A small-molecule ligand and the protein it binds are described below.
Small molecule (SMILES): O=c1[nH]cnc2c(C[NH+]3C[C@H](CO)[C@@H](O)C3)c[nH]c12

Sequence of chain 1.K:
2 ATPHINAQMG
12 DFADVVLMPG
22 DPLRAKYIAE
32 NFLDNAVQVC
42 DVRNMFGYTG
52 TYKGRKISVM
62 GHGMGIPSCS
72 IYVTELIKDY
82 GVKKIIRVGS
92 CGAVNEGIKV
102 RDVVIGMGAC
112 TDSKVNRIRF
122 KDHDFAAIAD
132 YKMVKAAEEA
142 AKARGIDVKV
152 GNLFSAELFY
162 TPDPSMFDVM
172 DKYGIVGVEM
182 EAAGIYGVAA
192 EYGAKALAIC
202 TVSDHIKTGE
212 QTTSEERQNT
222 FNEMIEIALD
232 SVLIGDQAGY

Binding-site contacts:
Ligand atom O3' contacts residue PO41 of chain 1.HA at 2.7 Å (h-bond).
Ligand atom C10 contacts residue SER91 of chain 1.K at 3.0 Å.
Ligand atom N7 contacts residue CYS92 of chain 1.K at 3.7 Å.
Ligand atom N1' contacts residue SER91 of chain 1.K at 3.6 Å (h-bond).
Ligand atom C6 contacts residue PHE160 of chain 1.K at 3.6 Å (hydrophobic).
Ligand atom C4 contacts residue VAL179 of chain 1.K at 3.4 Å (hydrophobic).
Ligand atom C9 contacts residue SER91 of chain 1.K at 3.7 Å.
Ligand atom N7 contacts residue SER204 of chain 1.K at 3.5 Å (h-bond).
Ligand atom C10 contacts residue PO41 of chain 1.HA at 3.1 Å.
Ligand atom N3 contacts residue VAL179 of chain 1.K at 3.4 Å (h-bond).
Ligand atom C9 contacts residue CYS92 of chain 1.K at 3.7 Å (hydrophobic).
Ligand atom C2' contacts residue PO41 of chain 1.HA at 3.6 Å.
Ligand atom O3' contacts residue GLU182 of chain 1.K at 2.4 Å (salt-bridge).
Ligand atom N3 contacts residue MET181 of chain 1.K at 3.6 Å.
Ligand atom C5' contacts residue PHE160 of chain 1.K at 3.7 Å (hydrophobic).
Ligand atom C3' contacts residue MET181 of chain 1.K at 3.7 Å (hydrophobic).
Ligand atom C8 contacts residue CYS92 of chain 1.K at 3.5 Å (hydrophobic).
Ligand atom N7 contacts residue GLY93 of chain 1.K at 3.6 Å (h-bond).
Ligand atom C6' contacts residue SER91 of chain 1.K at 3.4 Å.
Ligand atom C2' contacts residue MET181 of chain 1.K at 3.7 Å (hydrophobic).
Ligand atom C3' contacts residue PO41 of chain 1.HA at 3.8 Å.
Ligand atom O5' contacts residue HIS5 of chain 1.H at 2.6 Å (h-bond).
Ligand atom N3 contacts residue GLU180 of chain 1.K at 3.3 Å.
Ligand atom O5' contacts residue PHE160 of chain 1.K at 3.5 Å.
Ligand atom C6' contacts residue PO41 of chain 1.HA at 3.4 Å.
Ligand atom N1 contacts residue PHE160 of chain 1.K at 3.7 Å.
Ligand atom N1' contacts residue PO41 of chain 1.HA at 2.6 Å (h-bond).
Ligand atom C4' contacts residue PO41 of chain 1.HA at 3.8 Å.
Ligand atom C8 contacts residue ASP205 of chain 1.K at 3.4 Å.
Ligand atom C6' contacts residue ARG44 of chain 1.H at 3.7 Å.
Ligand atom C5 contacts residue GLY93 of chain 1.K at 3.8 Å.
Ligand atom C4' contacts residue MET65 of chain 1.K at 3.7 Å (hydrophobic).
Ligand atom C8 contacts residue SER204 of chain 1.K at 3.3 Å.
Ligand atom C8 contacts residue SER91 of chain 1.K at 3.4 Å.
Ligand atom N7 contacts residue ASP205 of chain 1.K at 2.7 Å (salt-bridge).
Ligand atom O3' contacts residue MET65 of chain 1.K at 3.4 Å.
Ligand atom C3' contacts residue GLU182 of chain 1.K at 3.3 Å.
Ligand atom C10 contacts residue GLU180 of chain 1.K at 3.7 Å.
Ligand atom C2' contacts residue GLU182 of chain 1.K at 3.5 Å.
Ligand atom C5' contacts residue HIS5 of chain 1.H at 3.2 Å.

Sequence of chain 1.H:
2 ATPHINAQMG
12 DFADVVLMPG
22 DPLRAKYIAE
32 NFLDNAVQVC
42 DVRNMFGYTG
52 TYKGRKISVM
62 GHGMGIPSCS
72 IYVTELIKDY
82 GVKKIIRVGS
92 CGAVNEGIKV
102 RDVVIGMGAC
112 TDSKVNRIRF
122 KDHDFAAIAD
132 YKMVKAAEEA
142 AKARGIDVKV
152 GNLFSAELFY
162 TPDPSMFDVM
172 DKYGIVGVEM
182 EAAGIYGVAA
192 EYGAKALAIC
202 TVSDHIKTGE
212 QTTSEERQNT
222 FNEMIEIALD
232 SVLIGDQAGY